Sequence of chain 1.C:
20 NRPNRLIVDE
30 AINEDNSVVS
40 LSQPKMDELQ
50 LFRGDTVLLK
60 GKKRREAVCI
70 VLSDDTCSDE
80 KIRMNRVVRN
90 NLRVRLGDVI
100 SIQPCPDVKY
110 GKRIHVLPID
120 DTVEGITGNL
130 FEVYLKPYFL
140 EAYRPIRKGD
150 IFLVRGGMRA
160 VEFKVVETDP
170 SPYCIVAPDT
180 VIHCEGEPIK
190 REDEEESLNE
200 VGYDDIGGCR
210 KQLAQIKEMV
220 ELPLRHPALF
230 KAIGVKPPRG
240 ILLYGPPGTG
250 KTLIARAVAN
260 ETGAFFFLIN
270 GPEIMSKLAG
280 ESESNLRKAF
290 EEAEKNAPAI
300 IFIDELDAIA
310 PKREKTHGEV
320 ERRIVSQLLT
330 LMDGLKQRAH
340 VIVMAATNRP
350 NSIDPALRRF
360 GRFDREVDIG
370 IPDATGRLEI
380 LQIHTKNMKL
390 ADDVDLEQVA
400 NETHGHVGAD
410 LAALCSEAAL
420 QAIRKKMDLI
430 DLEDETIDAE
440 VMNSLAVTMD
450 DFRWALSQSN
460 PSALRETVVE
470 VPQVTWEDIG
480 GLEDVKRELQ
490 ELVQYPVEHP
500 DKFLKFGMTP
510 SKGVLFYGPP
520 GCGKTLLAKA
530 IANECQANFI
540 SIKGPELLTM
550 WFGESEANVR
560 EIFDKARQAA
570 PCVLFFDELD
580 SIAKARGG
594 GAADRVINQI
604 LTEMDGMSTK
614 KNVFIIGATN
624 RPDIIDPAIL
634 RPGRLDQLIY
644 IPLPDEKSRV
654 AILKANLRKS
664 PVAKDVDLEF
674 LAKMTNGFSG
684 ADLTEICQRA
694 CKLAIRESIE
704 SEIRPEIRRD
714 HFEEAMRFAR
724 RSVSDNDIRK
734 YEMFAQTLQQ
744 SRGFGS

Sequence of chain 1.B:
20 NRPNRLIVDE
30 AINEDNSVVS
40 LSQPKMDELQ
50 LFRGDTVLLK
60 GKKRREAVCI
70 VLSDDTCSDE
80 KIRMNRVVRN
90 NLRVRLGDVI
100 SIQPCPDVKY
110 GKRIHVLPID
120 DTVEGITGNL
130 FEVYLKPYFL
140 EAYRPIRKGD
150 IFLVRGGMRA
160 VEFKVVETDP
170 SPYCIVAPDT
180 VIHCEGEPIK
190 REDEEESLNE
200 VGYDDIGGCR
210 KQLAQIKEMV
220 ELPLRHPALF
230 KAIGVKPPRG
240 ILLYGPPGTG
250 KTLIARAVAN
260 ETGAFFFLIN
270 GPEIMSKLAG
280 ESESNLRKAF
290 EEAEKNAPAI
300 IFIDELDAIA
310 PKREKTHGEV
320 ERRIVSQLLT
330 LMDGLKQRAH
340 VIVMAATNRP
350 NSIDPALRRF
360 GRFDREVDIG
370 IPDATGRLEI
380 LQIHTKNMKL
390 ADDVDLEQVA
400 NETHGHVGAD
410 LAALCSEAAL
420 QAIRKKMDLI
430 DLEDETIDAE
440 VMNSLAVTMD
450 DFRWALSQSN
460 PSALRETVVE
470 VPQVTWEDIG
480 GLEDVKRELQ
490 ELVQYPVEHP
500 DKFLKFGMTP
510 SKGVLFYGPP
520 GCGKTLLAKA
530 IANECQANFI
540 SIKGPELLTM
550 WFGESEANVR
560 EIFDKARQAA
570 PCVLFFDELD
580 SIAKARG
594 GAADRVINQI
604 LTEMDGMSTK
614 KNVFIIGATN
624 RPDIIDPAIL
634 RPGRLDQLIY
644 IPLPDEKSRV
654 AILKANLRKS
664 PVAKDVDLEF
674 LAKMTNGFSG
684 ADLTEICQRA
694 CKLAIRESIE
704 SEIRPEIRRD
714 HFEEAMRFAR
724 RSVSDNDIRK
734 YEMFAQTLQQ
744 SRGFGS

Binding-site contacts:
Ligand atom N6 contacts residue GLY479 of chain 1.B at 3.4 Å (h-bond).
Ligand atom C1' contacts residue GLY683 of chain 1.B at 3.6 Å.
Ligand atom O3G contacts residue ASN623 of chain 1.B at 3.0 Å (h-bond).
Ligand atom N7 contacts residue GLY522 of chain 1.B at 3.3 Å (h-bond).
Ligand atom O2B contacts residue MG1 of chain 1.O at 2.0 Å.
Ligand atom O1A contacts residue GLY522 of chain 1.B at 3.2 Å.
Ligand atom O2A contacts residue THR524 of chain 1.B at 3.1 Å (h-bond).
Ligand atom O1B contacts residue GLY522 of chain 1.B at 3.4 Å (h-bond).
Ligand atom C8 contacts residue GLY683 of chain 1.B at 3.5 Å.
Ligand atom O2G contacts residue MG1 of chain 1.O at 2.0 Å.
Ligand atom PG contacts residue GLY520 of chain 1.B at 3.5 Å.
Ligand atom O4' contacts residue GLY683 of chain 1.B at 3.5 Å (h-bond).
Ligand atom N9 contacts residue GLY683 of chain 1.B at 3.6 Å.
Ligand atom O1B contacts residue CYS521 of chain 1.B at 3.3 Å (h-bond).
Ligand atom O3A contacts residue GLY522 of chain 1.B at 3.1 Å (h-bond).
Ligand atom S1G contacts residue ARG745 of chain 1.C at 2.7 Å (salt-bridge).
Ligand atom O2A contacts residue MG1 of chain 1.O at 2.1 Å.
Ligand atom O2B contacts residue THR524 of chain 1.B at 3.0 Å (h-bond).
Ligand atom N7 contacts residue GLY683 of chain 1.B at 3.6 Å.
Ligand atom PG contacts residue ARG745 of chain 1.C at 3.5 Å.
Ligand atom PA contacts residue MG1 of chain 1.O at 3.3 Å.
Ligand atom O1A contacts residue THR524 of chain 1.B at 3.0 Å (h-bond).
Ligand atom O1B contacts residue LYS523 of chain 1.B at 2.8 Å (salt-bridge).
Ligand atom O1A contacts residue LEU525 of chain 1.B at 3.2 Å (h-bond).
Ligand atom N1 contacts residue ILE655 of chain 1.B at 3.6 Å.
Ligand atom C1' contacts residue THR687 of chain 1.B at 3.5 Å.
Ligand atom PB contacts residue GLY520 of chain 1.B at 3.5 Å.
Ligand atom N7 contacts residue CYS521 of chain 1.B at 3.2 Å.
Ligand atom O4' contacts residue ALA684 of chain 1.B at 3.2 Å.
Ligand atom O3G contacts residue ARG745 of chain 1.C at 3.1 Å (salt-bridge).
Ligand atom PG contacts residue MG1 of chain 1.O at 3.4 Å.
Ligand atom O3A contacts residue GLY520 of chain 1.B at 3.4 Å.
Ligand atom PB contacts residue MG1 of chain 1.O at 3.2 Å.
Ligand atom O3A contacts residue CYS521 of chain 1.B at 3.4 Å (h-bond).
Ligand atom C2 contacts residue ASP477 of chain 1.B at 3.1 Å.
Ligand atom O1A contacts residue LYS523 of chain 1.B at 3.4 Å (salt-bridge).
Ligand atom O3B contacts residue GLY520 of chain 1.B at 2.5 Å (h-bond).
Ligand atom N1 contacts residue GLY479 of chain 1.B at 3.1 Å (h-bond).
Ligand atom C8 contacts residue GLY520 of chain 1.B at 3.5 Å.
Ligand atom S1G contacts residue GLY520 of chain 1.B at 3.5 Å.

This small molecule binds to this protein.
Small molecule (SMILES): Nc1ncnc2c1ncn2[C@@H]1O[C@H](COP(=O)(O)OP(=O)(O)OP(O)(O)=S)[C@@H](O)[C@H]1O